Binding-site contacts:
Ligand atom C4 contacts residue NAG1 of chain 4.R at 3.2 Å.
Ligand atom C8 contacts residue ARG57 of chain 4.B at 4.2 Å.
Ligand atom O5 contacts residue MET33 of chain 4.B at 4.2 Å.
Ligand atom C3 contacts residue NAG1 of chain 4.R at 3.7 Å.
Ligand atom O1 contacts residue ASN69 of chain 4.B at 2.1 Å (h-bond).
Ligand atom C4 contacts residue VAL31 of chain 4.B at 3.8 Å (hydrophobic).
Ligand atom C7 contacts residue SER70 of chain 4.B at 4.4 Å.
Ligand atom C8 contacts residue SER70 of chain 4.B at 3.7 Å.
Ligand atom C6 contacts residue ASN69 of chain 4.B at 4.4 Å.
Ligand atom O7 contacts residue ASN69 of chain 4.B at 3.8 Å.
Ligand atom C5 contacts residue ASN69 of chain 4.B at 3.7 Å.
Ligand atom C3 contacts residue VAL31 of chain 4.B at 3.0 Å (hydrophobic).
Ligand atom O3 contacts residue VAL31 of chain 4.B at 3.6 Å.
Ligand atom O5 contacts residue ASN69 of chain 4.B at 2.8 Å (h-bond).
Ligand atom O3 contacts residue NAG1 of chain 4.R at 2.6 Å (h-bond).
Ligand atom C2 contacts residue VAL31 of chain 4.B at 4.0 Å (hydrophobic).
Ligand atom C1 contacts residue ASN69 of chain 4.B at 2.7 Å.
Ligand atom O1 contacts residue SER70 of chain 4.B at 4.2 Å.
Ligand atom C6 contacts residue LEU24 of chain 4.B at 4.5 Å (hydrophobic).
Ligand atom O4 contacts residue NAG1 of chain 4.R at 3.0 Å.
Ligand atom C1 contacts residue VAL31 of chain 4.B at 4.3 Å (hydrophobic).
Ligand atom O4 contacts residue VAL31 of chain 4.B at 3.3 Å.
Ligand atom C5 contacts residue NAG1 of chain 4.R at 4.3 Å.
Ligand atom C7 contacts residue ASN69 of chain 4.B at 3.8 Å.
Ligand atom N2 contacts residue ASN69 of chain 4.B at 4.3 Å.
Ligand atom C8 contacts residue ASN69 of chain 4.B at 3.4 Å.
Ligand atom C6 contacts residue MET33 of chain 4.B at 3.5 Å (hydrophobic).
Ligand atom C5 contacts residue VAL31 of chain 4.B at 4.2 Å (hydrophobic).
Ligand atom O6 contacts residue NAG1 of chain 4.R at 3.0 Å.
Ligand atom C6 contacts residue NAG1 of chain 4.R at 4.3 Å.
Ligand atom N2 contacts residue VAL31 of chain 4.B at 4.0 Å.
Ligand atom O1 contacts residue VAL31 of chain 4.B at 3.4 Å (h-bond).
Ligand atom C2 contacts residue ASN69 of chain 4.B at 4.2 Å.
Ligand atom O1 contacts residue MET33 of chain 4.B at 3.9 Å.
Ligand atom C5 contacts residue MET33 of chain 4.B at 3.7 Å (hydrophobic).

A small-molecule ligand and the protein it binds are described below.
Small molecule (SMILES): CC(=O)N[C@@H]1[C@@H](O)[C@H](O)[C@@H](CO)O[C@H]1O

Sequence of chain 4.B:
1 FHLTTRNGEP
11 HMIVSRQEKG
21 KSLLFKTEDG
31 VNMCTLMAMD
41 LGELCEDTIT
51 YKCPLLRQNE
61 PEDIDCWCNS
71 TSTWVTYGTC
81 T